The protein below binds the small molecule below.
Small molecule (SMILES): Nc1ncnc2c1ncn2[C@@H]1O[C@H](COP(=O)(O)OP(=O)(O)OP(O)(O)=S)[C@@H](O)[C@H]1O

Sequence of chain 1.D:
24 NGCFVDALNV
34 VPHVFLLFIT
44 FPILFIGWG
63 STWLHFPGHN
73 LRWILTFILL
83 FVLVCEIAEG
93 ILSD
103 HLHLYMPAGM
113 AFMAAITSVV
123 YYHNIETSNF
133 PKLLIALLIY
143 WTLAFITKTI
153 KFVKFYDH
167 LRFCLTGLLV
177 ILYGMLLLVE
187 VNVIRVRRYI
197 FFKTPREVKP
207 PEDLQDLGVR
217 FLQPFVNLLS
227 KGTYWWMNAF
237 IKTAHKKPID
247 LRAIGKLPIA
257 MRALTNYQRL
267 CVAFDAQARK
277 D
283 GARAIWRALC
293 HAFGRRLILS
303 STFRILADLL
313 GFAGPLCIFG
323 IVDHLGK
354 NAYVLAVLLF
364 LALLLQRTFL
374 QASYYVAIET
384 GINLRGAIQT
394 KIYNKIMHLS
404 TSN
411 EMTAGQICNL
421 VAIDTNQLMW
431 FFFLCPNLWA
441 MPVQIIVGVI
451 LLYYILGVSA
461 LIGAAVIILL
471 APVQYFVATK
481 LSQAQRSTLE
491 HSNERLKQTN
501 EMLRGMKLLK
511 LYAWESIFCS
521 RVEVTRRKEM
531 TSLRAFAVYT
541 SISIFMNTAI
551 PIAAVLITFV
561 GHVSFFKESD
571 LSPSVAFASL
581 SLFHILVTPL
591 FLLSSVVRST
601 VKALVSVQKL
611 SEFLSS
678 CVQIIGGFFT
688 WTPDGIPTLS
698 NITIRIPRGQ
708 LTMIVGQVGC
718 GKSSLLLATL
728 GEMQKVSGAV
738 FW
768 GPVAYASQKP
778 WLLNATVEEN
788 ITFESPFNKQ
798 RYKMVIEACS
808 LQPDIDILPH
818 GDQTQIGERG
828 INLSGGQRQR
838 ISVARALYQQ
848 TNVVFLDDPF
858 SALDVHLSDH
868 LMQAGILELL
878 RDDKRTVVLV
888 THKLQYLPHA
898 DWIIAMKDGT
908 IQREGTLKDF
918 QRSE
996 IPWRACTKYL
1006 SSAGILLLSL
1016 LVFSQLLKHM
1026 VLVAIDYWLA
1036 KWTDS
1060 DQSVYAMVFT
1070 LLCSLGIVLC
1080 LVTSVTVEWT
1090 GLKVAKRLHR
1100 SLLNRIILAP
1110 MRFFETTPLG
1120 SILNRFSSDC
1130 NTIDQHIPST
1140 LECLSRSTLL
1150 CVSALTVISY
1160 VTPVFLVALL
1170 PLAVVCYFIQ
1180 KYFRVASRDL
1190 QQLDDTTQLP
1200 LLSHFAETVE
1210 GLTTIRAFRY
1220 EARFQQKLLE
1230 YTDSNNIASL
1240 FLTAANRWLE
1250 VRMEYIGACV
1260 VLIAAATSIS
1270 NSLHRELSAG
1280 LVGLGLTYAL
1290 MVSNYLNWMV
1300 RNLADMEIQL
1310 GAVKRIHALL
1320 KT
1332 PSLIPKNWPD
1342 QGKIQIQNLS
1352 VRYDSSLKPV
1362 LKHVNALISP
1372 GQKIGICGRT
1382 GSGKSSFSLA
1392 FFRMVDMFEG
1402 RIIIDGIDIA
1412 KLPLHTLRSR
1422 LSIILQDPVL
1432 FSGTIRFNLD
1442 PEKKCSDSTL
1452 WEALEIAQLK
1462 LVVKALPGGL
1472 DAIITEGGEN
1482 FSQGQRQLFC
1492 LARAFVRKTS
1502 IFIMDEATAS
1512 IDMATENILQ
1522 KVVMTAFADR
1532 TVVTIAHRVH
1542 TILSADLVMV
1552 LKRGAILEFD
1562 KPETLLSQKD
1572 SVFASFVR

Binding-site contacts:
Ligand atom C2 contacts residue TRP688 of chain 1.D at 3.6 Å (hydrophobic).
Ligand atom PB contacts residue LYS719 of chain 1.D at 3.9 Å.
Ligand atom O3B contacts residue SER720 of chain 1.D at 3.5 Å (h-bond).
Ligand atom C4 contacts residue TRP688 of chain 1.D at 3.8 Å (hydrophobic).
Ligand atom N3 contacts residue TRP688 of chain 1.D at 3.7 Å.
Ligand atom N1 contacts residue TRP688 of chain 1.D at 3.5 Å.
Ligand atom C2 contacts residue SER405 of chain 1.D at 3.6 Å.
Ligand atom N1 contacts residue THR404 of chain 1.D at 3.6 Å.
Ligand atom N1 contacts residue SER405 of chain 1.D at 3.7 Å.
Ligand atom N6 contacts residue THR404 of chain 1.D at 2.7 Å.
Ligand atom O1B contacts residue GLY716 of chain 1.D at 2.6 Å (h-bond).
Ligand atom O3A contacts residue GLY716 of chain 1.D at 3.9 Å.
Ligand atom PB contacts residue GLY716 of chain 1.D at 3.9 Å.
Ligand atom C6 contacts residue THR404 of chain 1.D at 3.8 Å.
Ligand atom N6 contacts residue TRP688 of chain 1.D at 3.5 Å.
Ligand atom O2B contacts residue GLY718 of chain 1.D at 2.7 Å (h-bond).
Ligand atom O1A contacts residue GLY718 of chain 1.D at 3.7 Å.
Ligand atom C5 contacts residue TRP688 of chain 1.D at 3.5 Å (hydrophobic).
Ligand atom O2B contacts residue SER720 of chain 1.D at 3.9 Å.
Ligand atom O2G contacts residue LYS719 of chain 1.D at 3.8 Å.
Ligand atom O2G contacts residue GLN775 of chain 1.D at 3.6 Å (h-bond).
Ligand atom PA contacts residue SER721 of chain 1.D at 3.6 Å.
Ligand atom PG contacts residue SER720 of chain 1.D at 3.7 Å.
Ligand atom O4' contacts residue TRP688 of chain 1.D at 3.7 Å.
Ligand atom N7 contacts residue TRP688 of chain 1.D at 3.7 Å.
Ligand atom O2A contacts residue SER720 of chain 1.D at 3.9 Å.
Ligand atom S1G contacts residue GLN775 of chain 1.D at 2.7 Å (h-bond).
Ligand atom O1A contacts residue SER721 of chain 1.D at 2.4 Å (h-bond).
Ligand atom O1B contacts residue CYS717 of chain 1.D at 3.6 Å (h-bond).
Ligand atom O1A contacts residue SER720 of chain 1.D at 4.0 Å.
Ligand atom O2G contacts residue SER720 of chain 1.D at 3.8 Å.
Ligand atom O3B contacts residue LYS719 of chain 1.D at 3.8 Å.
Ligand atom C5' contacts residue SER721 of chain 1.D at 3.8 Å.
Ligand atom O1B contacts residue VAL715 of chain 1.D at 3.7 Å.
Ligand atom O1B contacts residue LYS719 of chain 1.D at 4.0 Å.
Ligand atom S1G contacts residue SER720 of chain 1.D at 3.2 Å (h-bond).
Ligand atom O5' contacts residue SER721 of chain 1.D at 3.7 Å.
Ligand atom O2B contacts residue LYS719 of chain 1.D at 2.6 Å (salt-bridge).
Ligand atom O2B contacts residue CYS717 of chain 1.D at 3.3 Å (h-bond).
Ligand atom C6 contacts residue TRP688 of chain 1.D at 3.3 Å (hydrophobic).